The protein below binds the small molecule below.
Small molecule (SMILES): CC(=O)N[C@H]1[C@H](O[C@H]2[C@H](O)[C@@H](NC(C)=O)CO[C@@H]2CO)O[C@H](CO)[C@@H](O)[C@@H]1O

Binding-site contacts:
Ligand atom C3 contacts residue ASN717 of chain 1.D at 3.8 Å.
Ligand atom C5 contacts residue GLN926 of chain 1.D at 4.1 Å.
Ligand atom O6 contacts residue GLN926 of chain 1.D at 4.4 Å.
Ligand atom O7 contacts residue ASN925 of chain 1.D at 3.7 Å.
Ligand atom C8 contacts residue ASN925 of chain 1.D at 3.7 Å.
Ligand atom N2 contacts residue ASN717 of chain 1.D at 2.9 Å (h-bond).
Ligand atom C1 contacts residue ASN717 of chain 1.D at 1.4 Å.
Ligand atom O7 contacts residue LEU922 of chain 1.D at 3.6 Å.
Ligand atom O3 contacts residue LEU922 of chain 1.D at 3.7 Å.
Ligand atom O4 contacts residue LEU922 of chain 1.D at 4.2 Å.
Ligand atom C3 contacts residue LEU922 of chain 1.D at 3.9 Å (hydrophobic).
Ligand atom O5 contacts residue ASN717 of chain 1.D at 2.4 Å (h-bond).
Ligand atom C8 contacts residue THR716 of chain 1.D at 4.3 Å.
Ligand atom O5 contacts residue GLN926 of chain 1.D at 4.5 Å.
Ligand atom N2 contacts residue LEU922 of chain 1.D at 4.3 Å.
Ligand atom C2 contacts residue ASN717 of chain 1.D at 2.5 Å.
Ligand atom C5 contacts residue ASN717 of chain 1.D at 3.6 Å.
Ligand atom C4 contacts residue ASN717 of chain 1.D at 4.2 Å.
Ligand atom C7 contacts residue ASN717 of chain 1.D at 3.2 Å.
Ligand atom C7 contacts residue ASN925 of chain 1.D at 4.3 Å.
Ligand atom O7 contacts residue ASN717 of chain 1.D at 3.1 Å (h-bond).

Sequence of chain 1.D:
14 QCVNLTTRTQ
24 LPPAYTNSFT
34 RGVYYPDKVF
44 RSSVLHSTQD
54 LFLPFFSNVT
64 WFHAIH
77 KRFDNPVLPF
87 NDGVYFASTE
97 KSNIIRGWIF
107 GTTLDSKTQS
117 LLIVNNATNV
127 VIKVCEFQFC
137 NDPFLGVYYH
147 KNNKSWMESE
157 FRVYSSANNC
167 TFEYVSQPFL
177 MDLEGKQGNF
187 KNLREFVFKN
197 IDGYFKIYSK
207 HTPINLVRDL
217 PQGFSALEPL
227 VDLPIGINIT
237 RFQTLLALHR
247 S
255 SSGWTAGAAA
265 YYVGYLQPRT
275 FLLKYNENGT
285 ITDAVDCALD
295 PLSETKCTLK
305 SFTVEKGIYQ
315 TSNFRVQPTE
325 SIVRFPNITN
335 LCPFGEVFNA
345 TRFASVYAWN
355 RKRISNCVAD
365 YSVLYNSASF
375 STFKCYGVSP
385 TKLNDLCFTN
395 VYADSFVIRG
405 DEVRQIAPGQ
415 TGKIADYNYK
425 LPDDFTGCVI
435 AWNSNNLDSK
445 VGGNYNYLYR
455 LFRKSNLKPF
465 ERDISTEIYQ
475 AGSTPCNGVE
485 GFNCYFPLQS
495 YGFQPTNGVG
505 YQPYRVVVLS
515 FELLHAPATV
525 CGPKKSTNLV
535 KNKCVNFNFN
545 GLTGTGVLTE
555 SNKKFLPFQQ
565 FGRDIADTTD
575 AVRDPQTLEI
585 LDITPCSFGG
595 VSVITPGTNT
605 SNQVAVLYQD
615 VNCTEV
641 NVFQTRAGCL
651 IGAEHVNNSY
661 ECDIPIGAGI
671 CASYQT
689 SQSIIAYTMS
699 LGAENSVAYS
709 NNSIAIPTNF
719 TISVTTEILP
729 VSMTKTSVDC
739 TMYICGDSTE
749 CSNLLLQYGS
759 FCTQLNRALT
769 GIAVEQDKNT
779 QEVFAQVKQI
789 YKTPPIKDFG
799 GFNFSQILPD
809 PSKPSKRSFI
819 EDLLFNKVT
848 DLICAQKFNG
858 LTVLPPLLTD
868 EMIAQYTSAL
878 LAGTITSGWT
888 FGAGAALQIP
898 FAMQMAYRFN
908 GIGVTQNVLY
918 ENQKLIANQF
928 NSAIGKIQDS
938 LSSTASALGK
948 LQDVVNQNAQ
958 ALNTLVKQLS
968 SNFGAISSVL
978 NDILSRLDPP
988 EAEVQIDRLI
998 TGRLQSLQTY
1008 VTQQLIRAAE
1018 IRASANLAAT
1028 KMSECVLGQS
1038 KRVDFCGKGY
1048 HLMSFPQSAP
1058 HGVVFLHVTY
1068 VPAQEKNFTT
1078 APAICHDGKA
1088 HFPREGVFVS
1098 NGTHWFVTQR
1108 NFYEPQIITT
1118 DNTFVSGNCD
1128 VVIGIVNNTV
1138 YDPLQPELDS